Binding-site contacts:
Ligand atom O7 contacts residue PRO7 of chain 1.C at 4.4 Å.
Ligand atom O7 contacts residue ASN235 of chain 1.A at 4.0 Å.
Ligand atom N2 contacts residue GLU211 of chain 1.A at 4.0 Å.
Ligand atom C8 contacts residue PRO7 of chain 1.C at 3.6 Å (hydrophobic).
Ligand atom C7 contacts residue PRO7 of chain 1.C at 4.2 Å (hydrophobic).
Ligand atom C3 contacts residue ASN235 of chain 1.A at 3.8 Å.
Ligand atom C5 contacts residue ASN235 of chain 1.A at 3.7 Å.
Ligand atom N2 contacts residue ASN235 of chain 1.A at 2.9 Å (h-bond).
Ligand atom C8 contacts residue ALA234 of chain 1.A at 3.8 Å (hydrophobic).
Ligand atom C4 contacts residue ASN235 of chain 1.A at 4.2 Å.
Ligand atom C7 contacts residue ALA234 of chain 1.A at 4.2 Å (hydrophobic).
Ligand atom O5 contacts residue ASN235 of chain 1.A at 2.4 Å (h-bond).
Ligand atom C1 contacts residue ASN235 of chain 1.A at 1.4 Å.
Ligand atom C8 contacts residue ASN232 of chain 1.A at 3.8 Å.
Ligand atom C2 contacts residue ASN235 of chain 1.A at 2.4 Å.
Ligand atom C7 contacts residue ASN235 of chain 1.A at 3.6 Å.
Ligand atom C7 contacts residue MET258 of chain 1.A at 4.5 Å (hydrophobic).
Ligand atom C1 contacts residue MET258 of chain 1.A at 4.5 Å (hydrophobic).
Ligand atom O7 contacts residue MET258 of chain 1.A at 3.6 Å.
Ligand atom C3 contacts residue GLU211 of chain 1.A at 4.4 Å.
Ligand atom C2 contacts residue GLU211 of chain 1.A at 3.7 Å.
Ligand atom O3 contacts residue GLU211 of chain 1.A at 4.2 Å.
Ligand atom O6 contacts residue ASN235 of chain 1.A at 4.4 Å.

Sequence of chain 1.C:
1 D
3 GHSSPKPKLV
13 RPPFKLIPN

Sequence of chain 1.A:
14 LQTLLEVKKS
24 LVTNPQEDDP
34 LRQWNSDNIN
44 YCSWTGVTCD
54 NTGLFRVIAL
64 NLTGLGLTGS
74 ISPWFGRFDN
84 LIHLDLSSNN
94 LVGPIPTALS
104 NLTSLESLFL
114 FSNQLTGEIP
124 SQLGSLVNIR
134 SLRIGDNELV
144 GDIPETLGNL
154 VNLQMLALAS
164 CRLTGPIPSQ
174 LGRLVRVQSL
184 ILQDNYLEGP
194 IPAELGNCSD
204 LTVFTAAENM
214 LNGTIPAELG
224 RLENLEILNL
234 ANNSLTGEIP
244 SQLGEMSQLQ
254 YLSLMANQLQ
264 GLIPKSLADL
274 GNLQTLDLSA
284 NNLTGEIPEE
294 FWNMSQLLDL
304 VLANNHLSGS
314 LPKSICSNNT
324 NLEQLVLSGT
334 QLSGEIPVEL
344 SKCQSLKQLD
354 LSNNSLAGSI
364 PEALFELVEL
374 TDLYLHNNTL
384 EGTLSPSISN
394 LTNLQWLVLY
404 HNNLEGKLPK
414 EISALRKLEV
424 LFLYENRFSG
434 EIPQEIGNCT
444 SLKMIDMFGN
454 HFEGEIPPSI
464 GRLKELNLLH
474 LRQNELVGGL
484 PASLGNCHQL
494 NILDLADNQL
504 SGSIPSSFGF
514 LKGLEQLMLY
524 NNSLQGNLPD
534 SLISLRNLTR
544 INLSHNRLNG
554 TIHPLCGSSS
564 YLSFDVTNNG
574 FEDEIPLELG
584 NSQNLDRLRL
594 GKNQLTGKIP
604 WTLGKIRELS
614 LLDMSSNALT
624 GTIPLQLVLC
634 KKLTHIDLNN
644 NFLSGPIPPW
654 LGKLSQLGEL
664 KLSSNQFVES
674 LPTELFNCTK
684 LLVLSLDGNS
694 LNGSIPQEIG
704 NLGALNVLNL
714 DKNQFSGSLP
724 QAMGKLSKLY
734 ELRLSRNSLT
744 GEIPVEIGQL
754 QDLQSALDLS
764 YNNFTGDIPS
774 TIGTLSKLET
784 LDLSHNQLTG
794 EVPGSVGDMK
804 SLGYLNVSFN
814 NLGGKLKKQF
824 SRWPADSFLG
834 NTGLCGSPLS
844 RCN

The small molecule below binds the protein below.
Small molecule (SMILES): CC(=O)N[C@@H]1[C@@H](O)[C@H](O)[C@@H](CO)O[C@H]1O